This protein binds this small molecule.
Small molecule (SMILES): CCC(=O)CC(=O)O

Binding-site contacts:
Ligand atom CAH contacts residue HIS150 of chain 1.B at 4.3 Å.
Ligand atom CAF contacts residue PHE193 of chain 1.B at 3.3 Å (hydrophobic).
Ligand atom CAF contacts residue GLN202 of chain 1.B at 4.2 Å.
Ligand atom OAC contacts residue PHE193 of chain 1.B at 4.5 Å.
Ligand atom CAE contacts residue TYR161 of chain 1.B at 3.6 Å (hydrophobic).
Ligand atom OAC contacts residue LYS158 of chain 1.B at 3.2 Å (salt-bridge).
Ligand atom CAG contacts residue SER148 of chain 1.B at 2.4 Å.
Ligand atom OAB contacts residue TYR161 of chain 1.B at 4.4 Å.
Ligand atom OAB contacts residue GLN99 of chain 1.B at 3.7 Å.
Ligand atom CAH contacts residue GLN99 of chain 1.B at 3.6 Å.
Ligand atom CAG contacts residue NAD1 of chain 1.G at 3.6 Å.
Ligand atom CAG contacts residue HIS150 of chain 1.B at 3.0 Å.
Ligand atom CAH contacts residue PHE193 of chain 1.B at 3.8 Å (hydrophobic).
Ligand atom OAB contacts residue PHE193 of chain 1.B at 3.9 Å.
Ligand atom OAC contacts residue GLN99 of chain 1.B at 2.9 Å (h-bond).
Ligand atom CAD contacts residue NAD1 of chain 1.G at 3.4 Å.
Ligand atom CAG contacts residue TYR161 of chain 1.B at 3.0 Å (hydrophobic).
Ligand atom OAC contacts residue GLN202 of chain 1.B at 2.7 Å (h-bond).
Ligand atom CAF contacts residue VAL199 of chain 1.B at 3.9 Å (hydrophobic).
Ligand atom CAD contacts residue HIS150 of chain 1.B at 3.7 Å.
Ligand atom OAB contacts residue HIS150 of chain 1.B at 3.1 Å.
Ligand atom CAD contacts residue SER148 of chain 1.B at 3.5 Å.
Ligand atom CAF contacts residue LYS158 of chain 1.B at 4.3 Å.
Ligand atom OAA contacts residue TYR161 of chain 1.B at 2.5 Å (h-bond).
Ligand atom CAH contacts residue GLN202 of chain 1.B at 3.7 Å.
Ligand atom OAA contacts residue NAD1 of chain 1.G at 3.1 Å.
Ligand atom CAD contacts residue TYR161 of chain 1.B at 4.1 Å (hydrophobic).
Ligand atom CAH contacts residue LYS158 of chain 1.B at 3.1 Å.
Ligand atom CAD contacts residue GLY192 of chain 1.B at 4.4 Å.
Ligand atom CAE contacts residue PHE193 of chain 1.B at 4.5 Å (hydrophobic).
Ligand atom OAB contacts residue LYS158 of chain 1.B at 2.7 Å (salt-bridge).
Ligand atom CAF contacts residue NAD1 of chain 1.G at 3.6 Å.
Ligand atom CAE contacts residue NAD1 of chain 1.G at 3.2 Å.

Sequence of chain 1.B:
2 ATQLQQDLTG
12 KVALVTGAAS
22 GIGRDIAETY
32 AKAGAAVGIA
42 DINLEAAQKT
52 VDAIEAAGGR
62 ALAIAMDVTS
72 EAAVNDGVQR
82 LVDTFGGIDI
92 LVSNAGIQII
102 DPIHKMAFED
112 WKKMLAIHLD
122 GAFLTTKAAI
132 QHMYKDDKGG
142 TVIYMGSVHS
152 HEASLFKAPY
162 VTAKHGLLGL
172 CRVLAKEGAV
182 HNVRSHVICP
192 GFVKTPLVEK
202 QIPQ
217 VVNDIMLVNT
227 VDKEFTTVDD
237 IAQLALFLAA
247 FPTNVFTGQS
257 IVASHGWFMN